Binding-site contacts:
Ligand atom CA contacts residue VAL227 of chain 1.B at 4.0 Å (hydrophobic).
Ligand atom OE1 contacts residue ARG129 of chain 1.B at 2.7 Å (salt-bridge).
Ligand atom N contacts residue LYS225 of chain 1.B at 4.2 Å.
Ligand atom C contacts residue GLY229 of chain 1.B at 4.1 Å.
Ligand atom CB contacts residue GLY228 of chain 1.B at 3.5 Å.
Ligand atom N contacts residue VAL227 of chain 1.B at 3.0 Å (h-bond).
Ligand atom CB contacts residue VAL227 of chain 1.B at 4.2 Å (hydrophobic).
Ligand atom CB contacts residue PHE230 of chain 1.B at 4.4 Å (hydrophobic).
Ligand atom OE2 contacts residue GLY228 of chain 1.B at 4.5 Å.
Ligand atom CG contacts residue GLY229 of chain 1.B at 4.0 Å.
Ligand atom CA contacts residue ARG129 of chain 1.B at 4.1 Å.
Ligand atom CB contacts residue ARG129 of chain 1.B at 3.7 Å.
Ligand atom OXT contacts residue PHE230 of chain 1.B at 4.2 Å.
Ligand atom C contacts residue ASN231 of chain 1.B at 3.6 Å.
Ligand atom O contacts residue ASN231 of chain 1.B at 3.2 Å (h-bond).
Ligand atom CG contacts residue ARG129 of chain 1.B at 3.7 Å.
Ligand atom CA contacts residue PHE230 of chain 1.B at 4.5 Å (hydrophobic).
Ligand atom C contacts residue PHE230 of chain 1.B at 3.9 Å (hydrophobic).
Ligand atom CA contacts residue GLY228 of chain 1.B at 4.4 Å.
Ligand atom OXT contacts residue ASN231 of chain 1.B at 3.4 Å (h-bond).
Ligand atom OE2 contacts residue ARG129 of chain 1.B at 2.2 Å (salt-bridge).
Ligand atom OXT contacts residue GLY229 of chain 1.B at 4.2 Å.
Ligand atom O contacts residue PHE230 of chain 1.B at 3.7 Å.
Ligand atom N contacts residue GLY229 of chain 1.B at 4.1 Å.
Ligand atom O contacts residue VAL227 of chain 1.B at 4.4 Å.
Ligand atom CB contacts residue GLY229 of chain 1.B at 2.8 Å.
Ligand atom CD contacts residue ARG129 of chain 1.B at 2.5 Å.
Ligand atom N contacts residue ARG129 of chain 1.B at 3.1 Å (salt-bridge).
Ligand atom N contacts residue GLY228 of chain 1.B at 4.0 Å.
Ligand atom CA contacts residue GLY229 of chain 1.B at 3.8 Å.

Sequence of chain 1.B:
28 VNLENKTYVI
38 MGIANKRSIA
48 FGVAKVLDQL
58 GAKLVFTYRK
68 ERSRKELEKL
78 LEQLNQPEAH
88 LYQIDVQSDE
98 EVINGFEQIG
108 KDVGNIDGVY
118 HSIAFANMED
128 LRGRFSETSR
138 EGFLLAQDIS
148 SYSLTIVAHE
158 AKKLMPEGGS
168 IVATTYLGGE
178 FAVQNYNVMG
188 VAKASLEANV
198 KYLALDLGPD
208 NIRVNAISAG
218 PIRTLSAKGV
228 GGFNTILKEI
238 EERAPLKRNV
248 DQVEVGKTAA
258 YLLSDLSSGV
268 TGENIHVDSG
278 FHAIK

A protein and the small-molecule ligand that binds it are described below.
Small molecule (SMILES): N[C@@H](CCC(=O)O)C(=O)O